Binding-site contacts:
Ligand atom C8 contacts residue ASN70 of chain 1.C at 3.5 Å.
Ligand atom C7 contacts residue ASN70 of chain 1.C at 3.9 Å.
Ligand atom O5 contacts residue ASP92 of chain 1.C at 4.3 Å.
Ligand atom C8 contacts residue GLU72 of chain 1.C at 3.6 Å.
Ligand atom C3 contacts residue ARG227 of chain 1.C at 3.4 Å.
Ligand atom C8 contacts residue CYS96 of chain 1.C at 4.4 Å (hydrophobic).
Ligand atom O3 contacts residue ARG227 of chain 1.C at 2.5 Å (salt-bridge).
Ligand atom C8 contacts residue PRO143 of chain 1.C at 3.5 Å (hydrophobic).
Ligand atom C1 contacts residue ASN93 of chain 1.C at 1.4 Å.
Ligand atom C4 contacts residue ASN93 of chain 1.C at 4.2 Å.
Ligand atom O7 contacts residue ARG227 of chain 1.C at 3.3 Å (salt-bridge).
Ligand atom C7 contacts residue GLU72 of chain 1.C at 4.0 Å.
Ligand atom O7 contacts residue ASN70 of chain 1.C at 3.2 Å (h-bond).
Ligand atom O6 contacts residue ASP92 of chain 1.C at 3.5 Å.
Ligand atom N2 contacts residue ASN93 of chain 1.C at 2.7 Å (h-bond).
Ligand atom C7 contacts residue PRO143 of chain 1.C at 4.3 Å (hydrophobic).
Ligand atom C4 contacts residue ARG227 of chain 1.C at 4.3 Å.
Ligand atom O7 contacts residue ASN93 of chain 1.C at 2.9 Å (h-bond).
Ligand atom C2 contacts residue ARG227 of chain 1.C at 3.3 Å.
Ligand atom N2 contacts residue GLU72 of chain 1.C at 4.1 Å.
Ligand atom C2 contacts residue ASN93 of chain 1.C at 2.3 Å.
Ligand atom C7 contacts residue ARG227 of chain 1.C at 3.5 Å.
Ligand atom C8 contacts residue CYS142 of chain 1.C at 4.4 Å (hydrophobic).
Ligand atom C7 contacts residue CYS96 of chain 1.C at 4.3 Å (hydrophobic).
Ligand atom N2 contacts residue ARG227 of chain 1.C at 3.5 Å (salt-bridge).
Ligand atom O7 contacts residue CYS96 of chain 1.C at 3.6 Å.
Ligand atom C7 contacts residue ASN93 of chain 1.C at 3.0 Å.
Ligand atom C5 contacts residue ASN93 of chain 1.C at 3.6 Å.
Ligand atom O5 contacts residue ASN93 of chain 1.C at 2.4 Å (h-bond).
Ligand atom C8 contacts residue ASN93 of chain 1.C at 4.2 Å.
Ligand atom C3 contacts residue ASN93 of chain 1.C at 3.7 Å.

Sequence of chain 1.C:
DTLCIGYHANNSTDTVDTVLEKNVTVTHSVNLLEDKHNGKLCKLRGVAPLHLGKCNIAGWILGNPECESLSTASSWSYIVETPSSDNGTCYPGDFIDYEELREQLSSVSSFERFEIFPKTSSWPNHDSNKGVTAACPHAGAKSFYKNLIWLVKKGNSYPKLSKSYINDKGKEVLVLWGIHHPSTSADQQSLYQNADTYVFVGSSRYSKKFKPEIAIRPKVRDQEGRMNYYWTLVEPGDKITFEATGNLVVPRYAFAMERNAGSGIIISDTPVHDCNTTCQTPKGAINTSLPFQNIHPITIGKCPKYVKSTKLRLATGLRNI

A small-molecule ligand and the protein it binds are described below.
Small molecule (SMILES): CC(=O)N[C@H]1[C@H](O[C@H]2[C@H](O)[C@@H](NC(C)=O)CO[C@@H]2CO)O[C@H](CO)[C@@H](O)[C@@H]1O